Sequence of chain 1.A:
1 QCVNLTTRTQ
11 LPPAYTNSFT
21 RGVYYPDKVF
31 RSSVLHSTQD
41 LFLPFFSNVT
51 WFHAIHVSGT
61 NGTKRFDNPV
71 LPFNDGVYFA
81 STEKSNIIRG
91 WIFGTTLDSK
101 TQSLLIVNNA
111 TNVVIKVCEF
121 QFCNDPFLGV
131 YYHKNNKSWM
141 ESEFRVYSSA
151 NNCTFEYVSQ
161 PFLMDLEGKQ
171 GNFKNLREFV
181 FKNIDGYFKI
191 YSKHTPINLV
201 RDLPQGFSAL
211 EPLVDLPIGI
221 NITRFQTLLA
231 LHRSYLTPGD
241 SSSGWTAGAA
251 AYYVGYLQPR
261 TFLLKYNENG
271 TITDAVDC

Binding-site contacts:
Ligand atom C1 contacts residue ASN4 of chain 1.A at 1.4 Å.
Ligand atom C6 contacts residue ASN124 of chain 1.A at 3.4 Å.
Ligand atom C8 contacts residue ASN4 of chain 1.A at 3.9 Å.
Ligand atom C5 contacts residue ASN124 of chain 1.A at 3.3 Å.
Ligand atom O7 contacts residue CYS2 of chain 1.A at 3.7 Å.
Ligand atom C7 contacts residue ASN4 of chain 1.A at 3.6 Å.
Ligand atom C2 contacts residue ASN4 of chain 1.A at 2.4 Å.
Ligand atom C3 contacts residue ASN4 of chain 1.A at 3.8 Å.
Ligand atom C5 contacts residue ASN4 of chain 1.A at 3.6 Å.
Ligand atom C3 contacts residue ASN124 of chain 1.A at 4.0 Å.
Ligand atom C2 contacts residue ASN124 of chain 1.A at 4.1 Å.
Ligand atom C1 contacts residue ASN124 of chain 1.A at 3.3 Å.
Ligand atom N2 contacts residue ASN4 of chain 1.A at 2.9 Å (h-bond).
Ligand atom C4 contacts residue ASN124 of chain 1.A at 4.2 Å.
Ligand atom O7 contacts residue VAL3 of chain 1.A at 4.5 Å.
Ligand atom C4 contacts residue ASN4 of chain 1.A at 4.1 Å.
Ligand atom O5 contacts residue ASN4 of chain 1.A at 2.3 Å (h-bond).
Ligand atom O6 contacts residue ASN124 of chain 1.A at 2.6 Å (h-bond).
Ligand atom O5 contacts residue ASN124 of chain 1.A at 3.5 Å (h-bond).

This protein binds this small molecule.
Small molecule (SMILES): CC(=O)N[C@H]1[C@H](O[C@H]2[C@H](O)[C@@H](NC(C)=O)CO[C@@H]2CO)O[C@H](CO)[C@@H](O)[C@@H]1O